The small molecule below binds the protein below.
Small molecule (SMILES): O=C(O)C(=O)CF

Binding-site contacts:
Ligand atom O01 contacts residue GLY278 of chain 1.B at 3.2 Å.
Ligand atom O06 contacts residue GLN286 of chain 1.B at 3.6 Å.
Ligand atom C03 contacts residue ARG279 of chain 1.B at 4.1 Å.
Ligand atom C02 contacts residue ARG372 of chain 1.B at 4.2 Å.
Ligand atom C04 contacts residue GLN286 of chain 1.B at 3.8 Å.
Ligand atom O01 contacts residue ALA277 of chain 1.B at 4.2 Å.
Ligand atom F05 contacts residue ARG423 of chain 1.B at 3.0 Å.
Ligand atom F05 contacts residue LEU425 of chain 1.B at 3.6 Å.
Ligand atom O01 contacts residue ARG372 of chain 1.B at 3.0 Å (salt-bridge).
Ligand atom F05 contacts residue ALA422 of chain 1.B at 3.4 Å.
Ligand atom O06 contacts residue ARG279 of chain 1.B at 3.2 Å (salt-bridge).
Ligand atom C02 contacts residue TYR426 of chain 1.B at 4.4 Å (hydrophobic).
Ligand atom O06 contacts residue PHE283 of chain 1.B at 4.5 Å.
Ligand atom F05 contacts residue TYR426 of chain 1.B at 2.8 Å.
Ligand atom C03 contacts residue TYR426 of chain 1.B at 4.5 Å (hydrophobic).
Ligand atom O01 contacts residue TYR426 of chain 1.B at 3.9 Å.
Ligand atom O07 contacts residue ARG279 of chain 1.B at 2.8 Å (salt-bridge).
Ligand atom C03 contacts residue ALA422 of chain 1.B at 4.2 Å (hydrophobic).
Ligand atom C02 contacts residue ARG279 of chain 1.B at 3.3 Å.
Ligand atom C04 contacts residue TYR426 of chain 1.B at 3.7 Å (hydrophobic).
Ligand atom C03 contacts residue GLN286 of chain 1.B at 4.2 Å.
Ligand atom C04 contacts residue ALA422 of chain 1.B at 3.5 Å (hydrophobic).
Ligand atom C04 contacts residue ARG423 of chain 1.B at 3.2 Å.
Ligand atom O01 contacts residue ARG279 of chain 1.B at 3.4 Å (salt-bridge).
Ligand atom F05 contacts residue TYR424 of chain 1.B at 4.1 Å.
Ligand atom O07 contacts residue LEU425 of chain 1.B at 4.2 Å.
Ligand atom O07 contacts residue GLY278 of chain 1.B at 4.0 Å.
Ligand atom C02 contacts residue GLY278 of chain 1.B at 3.8 Å.

Sequence of chain 1.B:
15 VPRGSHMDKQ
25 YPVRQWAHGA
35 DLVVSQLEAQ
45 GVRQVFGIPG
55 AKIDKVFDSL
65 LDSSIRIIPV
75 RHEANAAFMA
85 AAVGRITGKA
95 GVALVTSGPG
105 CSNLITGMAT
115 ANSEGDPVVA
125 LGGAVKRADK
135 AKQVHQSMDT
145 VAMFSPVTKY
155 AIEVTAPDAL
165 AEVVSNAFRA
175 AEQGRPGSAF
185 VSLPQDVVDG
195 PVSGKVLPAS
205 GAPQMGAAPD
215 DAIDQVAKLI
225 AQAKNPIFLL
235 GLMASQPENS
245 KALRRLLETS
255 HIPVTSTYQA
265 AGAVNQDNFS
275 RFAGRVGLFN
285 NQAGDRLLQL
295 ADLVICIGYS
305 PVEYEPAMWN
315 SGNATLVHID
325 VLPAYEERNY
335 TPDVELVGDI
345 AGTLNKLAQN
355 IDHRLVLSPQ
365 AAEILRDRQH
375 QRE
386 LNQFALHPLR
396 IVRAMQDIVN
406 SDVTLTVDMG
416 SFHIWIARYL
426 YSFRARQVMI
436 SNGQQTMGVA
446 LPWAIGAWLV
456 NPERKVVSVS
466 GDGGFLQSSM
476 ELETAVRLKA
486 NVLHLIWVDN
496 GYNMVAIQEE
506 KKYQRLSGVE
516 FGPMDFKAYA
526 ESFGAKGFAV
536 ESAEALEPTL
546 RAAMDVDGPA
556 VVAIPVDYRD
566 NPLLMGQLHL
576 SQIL